The protein below binds the small molecule below.
Small molecule (SMILES): CC(=O)N[C@H]1[C@H](O[C@H]2[C@H](O)[C@@H](NC(C)=O)CO[C@@H]2CO)O[C@H](CO)[C@@H](O)[C@@H]1O

Sequence of chain 1.C:
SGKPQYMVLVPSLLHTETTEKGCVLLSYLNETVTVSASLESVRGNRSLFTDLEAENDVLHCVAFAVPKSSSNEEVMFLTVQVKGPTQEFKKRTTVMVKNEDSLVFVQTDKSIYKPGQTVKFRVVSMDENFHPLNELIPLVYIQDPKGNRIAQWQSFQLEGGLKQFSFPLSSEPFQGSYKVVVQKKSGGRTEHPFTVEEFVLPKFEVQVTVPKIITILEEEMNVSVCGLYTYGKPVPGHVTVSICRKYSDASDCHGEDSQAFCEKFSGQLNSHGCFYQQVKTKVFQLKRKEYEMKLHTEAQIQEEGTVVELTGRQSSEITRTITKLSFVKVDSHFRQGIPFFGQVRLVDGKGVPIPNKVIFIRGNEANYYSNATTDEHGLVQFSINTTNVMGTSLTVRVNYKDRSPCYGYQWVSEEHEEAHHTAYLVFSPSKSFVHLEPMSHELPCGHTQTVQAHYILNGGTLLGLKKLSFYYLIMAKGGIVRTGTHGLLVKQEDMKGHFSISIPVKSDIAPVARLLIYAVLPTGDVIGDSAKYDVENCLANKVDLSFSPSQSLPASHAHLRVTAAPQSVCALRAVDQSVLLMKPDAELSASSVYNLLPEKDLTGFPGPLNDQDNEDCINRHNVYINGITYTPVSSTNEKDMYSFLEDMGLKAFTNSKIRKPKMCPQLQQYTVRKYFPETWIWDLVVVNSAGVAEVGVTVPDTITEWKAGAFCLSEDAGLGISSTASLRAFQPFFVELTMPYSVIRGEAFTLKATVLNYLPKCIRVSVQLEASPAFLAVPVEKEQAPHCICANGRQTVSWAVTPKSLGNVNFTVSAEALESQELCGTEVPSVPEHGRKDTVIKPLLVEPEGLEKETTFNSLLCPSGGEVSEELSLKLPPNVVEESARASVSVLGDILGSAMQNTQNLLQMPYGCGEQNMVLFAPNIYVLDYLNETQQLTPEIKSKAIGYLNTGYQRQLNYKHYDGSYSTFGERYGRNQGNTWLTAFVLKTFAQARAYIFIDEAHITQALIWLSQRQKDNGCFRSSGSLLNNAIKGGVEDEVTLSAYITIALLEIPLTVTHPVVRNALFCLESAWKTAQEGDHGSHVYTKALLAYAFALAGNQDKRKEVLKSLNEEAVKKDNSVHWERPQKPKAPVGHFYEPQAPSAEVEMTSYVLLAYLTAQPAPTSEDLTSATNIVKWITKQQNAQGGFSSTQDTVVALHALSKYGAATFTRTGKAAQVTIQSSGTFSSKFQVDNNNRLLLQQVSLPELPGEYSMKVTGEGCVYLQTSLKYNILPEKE

Binding-site contacts:
Ligand atom N2 contacts residue ASN70 of chain 1.C at 2.9 Å (h-bond).
Ligand atom C4 contacts residue ASN70 of chain 1.C at 4.2 Å.
Ligand atom C5 contacts residue ASN70 of chain 1.C at 3.7 Å.
Ligand atom C3 contacts residue ASN70 of chain 1.C at 3.8 Å.
Ligand atom O6 contacts residue ASN70 of chain 1.C at 4.5 Å.
Ligand atom C7 contacts residue ASN70 of chain 1.C at 3.2 Å.
Ligand atom C2 contacts residue ASN70 of chain 1.C at 2.5 Å.
Ligand atom O7 contacts residue ASN70 of chain 1.C at 3.7 Å.
Ligand atom C8 contacts residue GLY69 of chain 1.C at 4.0 Å.
Ligand atom C1 contacts residue ASN70 of chain 1.C at 1.4 Å.
Ligand atom C8 contacts residue ASN70 of chain 1.C at 3.9 Å.
Ligand atom O5 contacts residue ASN70 of chain 1.C at 2.4 Å (h-bond).
Ligand atom C7 contacts residue GLY69 of chain 1.C at 4.0 Å.
Ligand atom O7 contacts residue GLY69 of chain 1.C at 3.4 Å.